Sequence of chain 1.A:
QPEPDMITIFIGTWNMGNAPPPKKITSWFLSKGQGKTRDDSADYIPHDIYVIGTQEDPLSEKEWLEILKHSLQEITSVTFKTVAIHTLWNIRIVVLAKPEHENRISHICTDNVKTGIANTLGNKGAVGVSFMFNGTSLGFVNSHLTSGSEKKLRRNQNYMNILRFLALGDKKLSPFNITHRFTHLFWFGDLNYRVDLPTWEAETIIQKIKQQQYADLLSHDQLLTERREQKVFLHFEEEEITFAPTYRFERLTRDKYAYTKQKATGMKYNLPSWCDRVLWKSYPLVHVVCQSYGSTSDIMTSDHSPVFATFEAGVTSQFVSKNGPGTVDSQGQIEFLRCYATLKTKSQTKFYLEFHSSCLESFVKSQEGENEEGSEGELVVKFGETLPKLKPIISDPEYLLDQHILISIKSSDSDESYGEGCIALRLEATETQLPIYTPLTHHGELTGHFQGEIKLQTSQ

Binding-site contacts:
Ligand atom F17 contacts residue HIS104 of chain 1.A at 4.1 Å.
Ligand atom C06 contacts residue ILE111 of chain 1.A at 4.1 Å (hydrophobic).
Ligand atom C11 contacts residue GLU105 of chain 1.A at 4.3 Å.
Ligand atom F16 contacts residue VAL86 of chain 1.A at 3.4 Å.
Ligand atom C15 contacts residue THR85 of chain 1.A at 3.3 Å.
Ligand atom N02 contacts residue THR85 of chain 1.A at 4.5 Å.
Ligand atom C06 contacts residue THR85 of chain 1.A at 3.7 Å.
Ligand atom C13 contacts residue VAL86 of chain 1.A at 4.1 Å (hydrophobic).
Ligand atom C15 contacts residue VAL86 of chain 1.A at 4.1 Å (hydrophobic).
Ligand atom C07 contacts residue THR85 of chain 1.A at 3.4 Å.
Ligand atom C14 contacts residue LYS84 of chain 1.A at 4.3 Å.
Ligand atom O09 contacts residue GLU105 of chain 1.A at 4.5 Å.
Ligand atom C12 contacts residue ILE108 of chain 1.A at 3.8 Å (hydrophobic).
Ligand atom C14 contacts residue GLU105 of chain 1.A at 4.2 Å.
Ligand atom C14 contacts residue VAL86 of chain 1.A at 3.8 Å (hydrophobic).
Ligand atom C14 contacts residue THR85 of chain 1.A at 3.7 Å.
Ligand atom F16 contacts residue THR85 of chain 1.A at 3.4 Å.
Ligand atom C13 contacts residue ILE108 of chain 1.A at 4.0 Å (hydrophobic).
Ligand atom C10 contacts residue THR85 of chain 1.A at 4.3 Å.
Ligand atom C07 contacts residue VAL86 of chain 1.A at 3.3 Å (hydrophobic).
Ligand atom C12 contacts residue GLU105 of chain 1.A at 3.4 Å.
Ligand atom C13 contacts residue GLU105 of chain 1.A at 3.8 Å.
Ligand atom C06 contacts residue VAL86 of chain 1.A at 3.2 Å (hydrophobic).
Ligand atom F17 contacts residue VAL86 of chain 1.A at 3.7 Å.
Ligand atom C10 contacts residue ILE111 of chain 1.A at 4.2 Å (hydrophobic).
Ligand atom N05 contacts residue THR85 of chain 1.A at 4.3 Å.
Ligand atom F17 contacts residue GLU105 of chain 1.A at 3.5 Å.
Ligand atom C11 contacts residue ILE111 of chain 1.A at 3.8 Å (hydrophobic).
Ligand atom C12 contacts residue ILE111 of chain 1.A at 4.0 Å (hydrophobic).
Ligand atom F16 contacts residue LYS84 of chain 1.A at 3.2 Å.
Ligand atom F17 contacts residue ILE108 of chain 1.A at 3.4 Å.

This small molecule binds to this protein.
Small molecule (SMILES): CN1CCN(C(=O)c2ccc(F)c(F)c2)CC1